Sequence of chain 1.B:
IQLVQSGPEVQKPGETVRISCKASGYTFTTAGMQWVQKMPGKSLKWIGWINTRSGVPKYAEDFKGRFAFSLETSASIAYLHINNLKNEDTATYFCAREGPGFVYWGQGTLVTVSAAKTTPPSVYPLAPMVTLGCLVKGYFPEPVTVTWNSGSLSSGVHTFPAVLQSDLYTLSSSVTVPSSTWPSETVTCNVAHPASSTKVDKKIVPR

The small molecule below binds the protein below.
Small molecule (SMILES): CC(C)[C@H](NC(=O)[C@H](CCC(N)=O)NC(=O)CNC(=O)[C@@H]1CCCN1C(=O)[C@H](Cc1ccc(O)cc1)NC(=O)CNC(=O)[C@H](C)NC(=O)[C@@H]1CCCN1)C(=O)O

Binding-site contacts:
Ligand atom CE1 contacts residue TRP93 of chain 1.A at 3.7 Å (hydrophobic).
Ligand atom N contacts residue SER32 of chain 1.A at 3.2 Å (h-bond).
Ligand atom NE2 contacts residue ALA32 of chain 1.B at 3.6 Å (h-bond).
Ligand atom CG contacts residue TRP93 of chain 1.A at 3.7 Å (hydrophobic).
Ligand atom CG contacts residue TYR34 of chain 1.A at 3.6 Å (hydrophobic).
Ligand atom CG contacts residue ARG54 of chain 1.B at 3.6 Å.
Ligand atom O contacts residue TYR34 of chain 1.A at 2.7 Å (h-bond).
Ligand atom N contacts residue TYR34 of chain 1.A at 3.5 Å (h-bond).
Ligand atom CB contacts residue ASN52 of chain 1.B at 3.7 Å.
Ligand atom OH contacts residue GLN35 of chain 1.B at 3.4 Å (h-bond).
Ligand atom C contacts residue TYR34 of chain 1.A at 3.5 Å (hydrophobic).
Ligand atom CD contacts residue THR53 of chain 1.B at 3.5 Å.
Ligand atom CD2 contacts residue PRO101 of chain 1.B at 3.5 Å (hydrophobic).
Ligand atom CA contacts residue TRP50 of chain 1.B at 3.6 Å (hydrophobic).
Ligand atom CD contacts residue GLY33 of chain 1.B at 3.4 Å.
Ligand atom CE2 contacts residue GLU99 of chain 1.B at 3.2 Å.
Ligand atom NE2 contacts residue ARG54 of chain 1.B at 3.6 Å (salt-bridge).
Ligand atom CD contacts residue ASN52 of chain 1.B at 3.6 Å.
Ligand atom CE2 contacts residue PRO101 of chain 1.B at 3.7 Å (hydrophobic).
Ligand atom CD contacts residue ALA32 of chain 1.B at 3.5 Å (hydrophobic).
Ligand atom OE1 contacts residue THR53 of chain 1.B at 2.8 Å (h-bond).
Ligand atom CZ contacts residue GLU99 of chain 1.B at 3.4 Å.
Ligand atom NE2 contacts residue THR53 of chain 1.B at 3.2 Å (h-bond).
Ligand atom OE1 contacts residue GLY33 of chain 1.B at 3.0 Å (h-bond).
Ligand atom CE1 contacts residue TRP98 of chain 1.A at 3.5 Å (hydrophobic).
Ligand atom NE2 contacts residue THR31 of chain 1.B at 3.7 Å.
Ligand atom CA contacts residue TYR34 of chain 1.A at 3.5 Å (hydrophobic).
Ligand atom OE1 contacts residue ALA32 of chain 1.B at 3.3 Å.
Ligand atom NE2 contacts residue THR30 of chain 1.B at 2.9 Å (h-bond).
Ligand atom CB contacts residue THR31 of chain 1.A at 3.5 Å.
Ligand atom OH contacts residue TRP98 of chain 1.A at 2.8 Å (h-bond).
Ligand atom CZ contacts residue TRP98 of chain 1.A at 3.6 Å (hydrophobic).
Ligand atom OH contacts residue TRP50 of chain 1.B at 3.2 Å.
Ligand atom O contacts residue GLY33 of chain 1.B at 2.9 Å (h-bond).
Ligand atom CD contacts residue TRP93 of chain 1.A at 3.6 Å (hydrophobic).
Ligand atom O contacts residue GLU99 of chain 1.B at 3.2 Å.
Ligand atom OE1 contacts residue ASN52 of chain 1.B at 3.3 Å.
Ligand atom C contacts residue TYR34 of chain 1.A at 3.6 Å (hydrophobic).
Ligand atom OH contacts residue GLU99 of chain 1.B at 2.5 Å (salt-bridge).
Ligand atom CB contacts residue GLY33 of chain 1.B at 3.7 Å.

Sequence of chain 1.A:
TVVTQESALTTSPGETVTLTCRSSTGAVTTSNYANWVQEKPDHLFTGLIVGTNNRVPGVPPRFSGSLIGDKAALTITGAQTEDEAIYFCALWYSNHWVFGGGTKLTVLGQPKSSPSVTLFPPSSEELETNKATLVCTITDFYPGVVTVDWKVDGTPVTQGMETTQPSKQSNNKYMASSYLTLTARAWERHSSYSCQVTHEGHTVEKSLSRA